This small molecule binds to this protein.
Small molecule (SMILES): C=CC1=C(C)/C(=C/c2[nH]c(/C=C3\N=C(/C=C4\NC(=O)C(C)=C4C=C)C(C)=C3CCC(=O)O)c(CCC(=O)O)c2C)NC1=O

Binding-site contacts:
Ligand atom O2A contacts residue VAL272 of chain 1.B at 3.2 Å.
Ligand atom CBC contacts residue VAL257 of chain 1.B at 3.4 Å (hydrophobic).
Ligand atom CMB contacts residue TYR201 of chain 1.B at 3.1 Å (hydrophobic).
Ligand atom ND contacts residue ASP205 of chain 1.B at 3.0 Å (salt-bridge).
Ligand atom OC contacts residue ASP205 of chain 1.B at 3.0 Å (salt-bridge).
Ligand atom OB contacts residue HIS288 of chain 1.B at 2.9 Å.
Ligand atom CMB contacts residue TYR261 of chain 1.B at 2.8 Å (hydrophobic).
Ligand atom CBA contacts residue VAL272 of chain 1.B at 3.5 Å (hydrophobic).
Ligand atom C1C contacts residue ASP205 of chain 1.B at 3.5 Å.
Ligand atom O1D contacts residue ARG252 of chain 1.B at 3.1 Å (salt-bridge).
Ligand atom C2B contacts residue TYR261 of chain 1.B at 3.5 Å (hydrophobic).
Ligand atom CBC contacts residue CYS19 of chain 1.B at 1.6 Å (hydrophobic).
Ligand atom CAA contacts residue TYR214 of chain 1.B at 2.9 Å (hydrophobic).
Ligand atom O2D contacts residue ARG252 of chain 1.B at 2.8 Å (salt-bridge).
Ligand atom O2A contacts residue TYR214 of chain 1.B at 3.3 Å.
Ligand atom OC contacts residue TYR261 of chain 1.B at 2.9 Å.
Ligand atom CHA contacts residue TYR214 of chain 1.B at 3.4 Å (hydrophobic).
Ligand atom CHA contacts residue HIS258 of chain 1.B at 3.5 Å.
Ligand atom NA contacts residue HIS258 of chain 1.B at 3.3 Å (h-bond).
Ligand atom C3C contacts residue SER204 of chain 1.B at 3.5 Å.
Ligand atom O1A contacts residue THR270 of chain 1.B at 3.4 Å.
Ligand atom CGD contacts residue ARG252 of chain 1.B at 3.5 Å.
Ligand atom CAC contacts residue SER204 of chain 1.B at 3.3 Å.
Ligand atom NA contacts residue ASP205 of chain 1.B at 3.4 Å (salt-bridge).
Ligand atom C4A contacts residue ILE206 of chain 1.B at 3.5 Å (hydrophobic).
Ligand atom O1D contacts residue ARG220 of chain 1.B at 3.5 Å (salt-bridge).
Ligand atom O1D contacts residue VAL254 of chain 1.B at 3.3 Å.
Ligand atom C4C contacts residue ASP205 of chain 1.B at 3.4 Å.
Ligand atom OB contacts residue SER286 of chain 1.B at 2.8 Å (h-bond).
Ligand atom CMD contacts residue SER255 of chain 1.B at 3.5 Å.
Ligand atom NC contacts residue ASP205 of chain 1.B at 3.3 Å (salt-bridge).
Ligand atom CMD contacts residue GLU22 of chain 1.B at 3.3 Å.
Ligand atom CBB contacts residue MET172 of chain 1.B at 3.1 Å (hydrophobic).
Ligand atom C1A contacts residue HIS258 of chain 1.B at 3.3 Å.
Ligand atom O2A contacts residue ARG220 of chain 1.B at 2.8 Å (salt-bridge).
Ligand atom O1A contacts residue HIS258 of chain 1.B at 3.5 Å (h-bond).
Ligand atom O1D contacts residue TYR214 of chain 1.B at 3.0 Å (h-bond).
Ligand atom C1D contacts residue PRO207 of chain 1.B at 3.5 Å (hydrophobic).
Ligand atom CBB contacts residue HIS288 of chain 1.B at 3.3 Å.
Ligand atom CAC contacts residue CYS19 of chain 1.B at 2.8 Å (hydrophobic).

Sequence of chain 1.B:
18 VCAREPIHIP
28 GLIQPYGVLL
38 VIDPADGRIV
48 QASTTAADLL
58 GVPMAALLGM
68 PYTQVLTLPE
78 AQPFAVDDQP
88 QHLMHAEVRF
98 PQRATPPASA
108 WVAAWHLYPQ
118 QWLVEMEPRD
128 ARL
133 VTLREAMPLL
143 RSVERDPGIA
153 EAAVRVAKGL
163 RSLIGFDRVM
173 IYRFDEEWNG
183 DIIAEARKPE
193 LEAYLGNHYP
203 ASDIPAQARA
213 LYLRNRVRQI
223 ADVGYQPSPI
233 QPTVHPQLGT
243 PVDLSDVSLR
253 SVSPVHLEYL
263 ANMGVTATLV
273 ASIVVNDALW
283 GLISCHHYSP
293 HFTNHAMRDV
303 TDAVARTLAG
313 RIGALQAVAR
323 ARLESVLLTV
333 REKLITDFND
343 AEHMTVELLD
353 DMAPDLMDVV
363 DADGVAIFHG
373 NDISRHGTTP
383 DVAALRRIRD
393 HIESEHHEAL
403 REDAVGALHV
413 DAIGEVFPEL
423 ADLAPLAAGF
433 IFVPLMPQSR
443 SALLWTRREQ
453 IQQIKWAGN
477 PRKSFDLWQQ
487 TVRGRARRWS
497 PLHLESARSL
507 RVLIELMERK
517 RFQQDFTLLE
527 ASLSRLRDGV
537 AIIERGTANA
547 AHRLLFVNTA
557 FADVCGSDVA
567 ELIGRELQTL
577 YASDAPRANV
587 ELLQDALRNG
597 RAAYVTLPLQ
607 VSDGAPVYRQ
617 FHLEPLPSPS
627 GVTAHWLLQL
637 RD